Binding-site contacts:
Ligand atom C7 contacts residue ASN954 of chain 1.A at 3.8 Å.
Ligand atom C2 contacts residue ASN954 of chain 1.A at 2.5 Å.
Ligand atom O6 contacts residue ILE850 of chain 1.A at 3.4 Å.
Ligand atom C6 contacts residue GLN844 of chain 1.A at 4.1 Å.
Ligand atom N2 contacts residue ASN954 of chain 1.A at 2.9 Å (h-bond).
Ligand atom C4 contacts residue ASN954 of chain 1.A at 4.3 Å.
Ligand atom C6 contacts residue ASN954 of chain 1.A at 4.3 Å.
Ligand atom C8 contacts residue ASN954 of chain 1.A at 4.3 Å.
Ligand atom C6 contacts residue ILE850 of chain 1.A at 3.6 Å (hydrophobic).
Ligand atom C8 contacts residue THR956 of chain 1.A at 3.6 Å.
Ligand atom C1 contacts residue ILE850 of chain 1.A at 4.5 Å (hydrophobic).
Ligand atom C2 contacts residue THR956 of chain 1.A at 4.0 Å.
Ligand atom O6 contacts residue ASN954 of chain 1.A at 3.5 Å (h-bond).
Ligand atom C1 contacts residue ASN954 of chain 1.A at 1.4 Å.
Ligand atom O5 contacts residue ILE850 of chain 1.A at 3.6 Å.
Ligand atom C5 contacts residue ILE850 of chain 1.A at 3.9 Å (hydrophobic).
Ligand atom O5 contacts residue ASN954 of chain 1.A at 2.4 Å (h-bond).
Ligand atom O5 contacts residue THR956 of chain 1.A at 4.4 Å.
Ligand atom C5 contacts residue ASN954 of chain 1.A at 3.7 Å.
Ligand atom C1 contacts residue THR956 of chain 1.A at 4.4 Å.
Ligand atom C5 contacts residue GLN844 of chain 1.A at 4.2 Å.
Ligand atom C3 contacts residue ASN954 of chain 1.A at 3.8 Å.

A small-molecule ligand and the protein it binds are described below.
Small molecule (SMILES): CC(=O)N[C@@H]1[C@@H](O)[C@H](O)[C@@H](CO)O[C@H]1O

Sequence of chain 1.A:
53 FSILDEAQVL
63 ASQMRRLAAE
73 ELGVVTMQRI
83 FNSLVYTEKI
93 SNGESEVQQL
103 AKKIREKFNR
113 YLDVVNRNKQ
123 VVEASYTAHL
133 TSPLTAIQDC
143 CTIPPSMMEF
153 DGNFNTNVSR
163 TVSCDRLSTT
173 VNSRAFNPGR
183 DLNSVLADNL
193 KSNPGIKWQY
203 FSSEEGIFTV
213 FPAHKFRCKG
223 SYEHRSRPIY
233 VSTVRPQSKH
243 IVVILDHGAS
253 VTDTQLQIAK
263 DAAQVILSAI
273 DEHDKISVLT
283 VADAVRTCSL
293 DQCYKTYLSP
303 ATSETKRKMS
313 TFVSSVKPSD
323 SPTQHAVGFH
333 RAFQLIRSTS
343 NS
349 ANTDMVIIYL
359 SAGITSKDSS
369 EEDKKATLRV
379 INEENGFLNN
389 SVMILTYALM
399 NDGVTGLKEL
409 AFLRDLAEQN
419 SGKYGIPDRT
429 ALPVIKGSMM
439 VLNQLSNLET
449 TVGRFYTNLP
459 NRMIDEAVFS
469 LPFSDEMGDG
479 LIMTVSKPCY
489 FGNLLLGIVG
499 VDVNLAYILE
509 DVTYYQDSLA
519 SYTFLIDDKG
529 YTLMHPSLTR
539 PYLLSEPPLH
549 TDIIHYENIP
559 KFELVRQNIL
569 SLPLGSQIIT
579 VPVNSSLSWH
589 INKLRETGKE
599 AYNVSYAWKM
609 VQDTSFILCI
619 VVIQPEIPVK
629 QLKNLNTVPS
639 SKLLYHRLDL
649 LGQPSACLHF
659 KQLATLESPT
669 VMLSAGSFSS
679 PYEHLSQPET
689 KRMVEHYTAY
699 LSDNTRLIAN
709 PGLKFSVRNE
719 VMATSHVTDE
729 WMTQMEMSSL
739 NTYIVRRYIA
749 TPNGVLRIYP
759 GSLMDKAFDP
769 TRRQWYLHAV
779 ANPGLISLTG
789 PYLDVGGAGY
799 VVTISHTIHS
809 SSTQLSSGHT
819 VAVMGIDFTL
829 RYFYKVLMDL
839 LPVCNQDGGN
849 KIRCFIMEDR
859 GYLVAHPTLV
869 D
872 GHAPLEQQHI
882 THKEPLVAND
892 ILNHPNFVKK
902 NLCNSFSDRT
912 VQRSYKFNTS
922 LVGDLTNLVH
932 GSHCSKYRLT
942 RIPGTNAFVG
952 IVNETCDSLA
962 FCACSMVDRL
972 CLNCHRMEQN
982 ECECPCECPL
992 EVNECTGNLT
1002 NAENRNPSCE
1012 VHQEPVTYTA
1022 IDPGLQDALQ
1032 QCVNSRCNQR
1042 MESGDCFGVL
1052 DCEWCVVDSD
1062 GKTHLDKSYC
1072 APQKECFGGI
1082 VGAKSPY